Sequence of chain 1.A:
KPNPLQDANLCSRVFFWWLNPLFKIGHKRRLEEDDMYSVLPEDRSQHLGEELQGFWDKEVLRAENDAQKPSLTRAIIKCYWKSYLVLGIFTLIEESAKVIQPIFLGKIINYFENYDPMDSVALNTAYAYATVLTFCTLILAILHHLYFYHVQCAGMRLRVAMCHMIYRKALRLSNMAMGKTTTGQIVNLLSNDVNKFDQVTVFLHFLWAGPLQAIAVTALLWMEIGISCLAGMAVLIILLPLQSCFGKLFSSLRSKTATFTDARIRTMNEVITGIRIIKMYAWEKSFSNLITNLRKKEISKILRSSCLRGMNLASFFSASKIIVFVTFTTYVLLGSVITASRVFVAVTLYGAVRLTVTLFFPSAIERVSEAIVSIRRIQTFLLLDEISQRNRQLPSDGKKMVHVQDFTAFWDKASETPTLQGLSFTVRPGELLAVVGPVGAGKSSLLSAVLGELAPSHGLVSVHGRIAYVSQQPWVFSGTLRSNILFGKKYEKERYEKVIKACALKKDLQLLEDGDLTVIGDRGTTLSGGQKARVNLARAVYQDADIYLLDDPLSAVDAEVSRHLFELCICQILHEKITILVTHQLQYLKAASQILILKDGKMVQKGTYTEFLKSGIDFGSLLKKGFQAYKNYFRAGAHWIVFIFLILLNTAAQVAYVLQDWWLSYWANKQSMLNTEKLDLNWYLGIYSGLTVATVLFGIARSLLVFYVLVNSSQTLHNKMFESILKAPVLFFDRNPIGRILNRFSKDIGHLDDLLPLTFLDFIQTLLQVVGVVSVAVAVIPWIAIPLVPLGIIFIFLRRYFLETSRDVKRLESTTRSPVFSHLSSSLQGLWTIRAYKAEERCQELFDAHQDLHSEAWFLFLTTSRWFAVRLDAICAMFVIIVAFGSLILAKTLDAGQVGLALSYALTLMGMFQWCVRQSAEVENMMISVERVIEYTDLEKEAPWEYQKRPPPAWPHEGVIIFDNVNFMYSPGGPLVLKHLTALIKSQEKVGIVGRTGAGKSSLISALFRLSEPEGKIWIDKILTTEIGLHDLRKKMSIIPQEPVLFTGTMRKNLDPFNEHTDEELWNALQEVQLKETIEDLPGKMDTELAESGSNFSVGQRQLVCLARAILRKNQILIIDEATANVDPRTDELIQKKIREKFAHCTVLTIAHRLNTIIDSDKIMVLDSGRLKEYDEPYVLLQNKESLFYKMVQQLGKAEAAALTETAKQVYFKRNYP

Binding-site contacts:
Ligand atom O1 contacts residue PHE324 of chain 1.A at 4.1 Å.
Ligand atom C7 contacts residue PHE324 of chain 1.A at 3.9 Å (hydrophobic).
Ligand atom C8 contacts residue PHE324 of chain 1.A at 4.3 Å (hydrophobic).
Ligand atom C7 contacts residue LEU367 of chain 1.A at 3.3 Å (hydrophobic).
Ligand atom C3 contacts residue TRP995 of chain 1.A at 3.9 Å (hydrophobic).
Ligand atom C7 contacts residue TRP995 of chain 1.A at 3.4 Å (hydrophobic).
Ligand atom C4 contacts residue LEU367 of chain 1.A at 3.6 Å (hydrophobic).
Ligand atom C3 contacts residue LEU367 of chain 1.A at 3.2 Å (hydrophobic).
Ligand atom C5 contacts residue TRP995 of chain 1.A at 3.8 Å (hydrophobic).
Ligand atom O3 contacts residue LEU367 of chain 1.A at 4.1 Å.
Ligand atom O2 contacts residue TRP995 of chain 1.A at 3.2 Å (h-bond).
Ligand atom O4 contacts residue MET992 of chain 1.A at 4.1 Å.
Ligand atom O3 contacts residue PHE324 of chain 1.A at 4.0 Å.
Ligand atom C9 contacts residue MET992 of chain 1.A at 4.2 Å (hydrophobic).
Ligand atom C8 contacts residue MET992 of chain 1.A at 4.5 Å (hydrophobic).
Ligand atom C6 contacts residue TRP995 of chain 1.A at 4.4 Å (hydrophobic).
Ligand atom C8 contacts residue LEU363 of chain 1.A at 4.4 Å (hydrophobic).
Ligand atom O2 contacts residue PHE324 of chain 1.A at 3.3 Å.
Ligand atom C2 contacts residue TRP995 of chain 1.A at 4.2 Å (hydrophobic).
Ligand atom C1 contacts residue LEU363 of chain 1.A at 4.0 Å (hydrophobic).
Ligand atom O4 contacts residue GLY991 of chain 1.A at 4.2 Å.
Ligand atom C2 contacts residue LEU367 of chain 1.A at 3.7 Å (hydrophobic).
Ligand atom O2 contacts residue LEU367 of chain 1.A at 4.2 Å.
Ligand atom C5 contacts residue LEU367 of chain 1.A at 4.3 Å (hydrophobic).
Ligand atom O4 contacts residue TRP995 of chain 1.A at 2.8 Å.
Ligand atom C1 contacts residue LEU367 of chain 1.A at 4.4 Å (hydrophobic).
Ligand atom O1 contacts residue TRP995 of chain 1.A at 3.9 Å.
Ligand atom C2 contacts residue LEU363 of chain 1.A at 3.8 Å (hydrophobic).
Ligand atom O1 contacts residue LEU367 of chain 1.A at 2.9 Å.
Ligand atom C9 contacts residue PHE324 of chain 1.A at 4.0 Å (hydrophobic).
Ligand atom C8 contacts residue TRP995 of chain 1.A at 3.8 Å (hydrophobic).
Ligand atom O3 contacts residue LEU363 of chain 1.A at 3.2 Å.
Ligand atom C4 contacts residue TRP995 of chain 1.A at 3.6 Å (hydrophobic).

This protein binds this small molecule.
Small molecule (SMILES): CC(=O)Oc1ccccc1C(=O)O